Binding-site contacts:
Ligand atom CD contacts residue GLU698 of chain 1.A at 3.8 Å.
Ligand atom CD2 contacts residue LEU643 of chain 1.A at 3.6 Å (hydrophobic).
Ligand atom N contacts residue GLU698 of chain 1.A at 3.3 Å (salt-bridge).
Ligand atom CG1 contacts residue SER647 of chain 1.A at 4.3 Å.
Ligand atom CD1 contacts residue MET701 of chain 1.A at 3.5 Å (hydrophobic).
Ligand atom CD1 contacts residue TYR443 of chain 1.A at 3.4 Å (hydrophobic).
Ligand atom CG contacts residue TYR443 of chain 1.A at 3.5 Å (hydrophobic).
Ligand atom CA contacts residue GLU698 of chain 1.A at 3.5 Å.
Ligand atom OD1 contacts residue GLY646 of chain 1.A at 3.3 Å.
Ligand atom CD contacts residue TYR443 of chain 1.A at 3.5 Å (hydrophobic).
Ligand atom CG1 contacts residue GLU698 of chain 1.A at 4.2 Å.
Ligand atom OD1 contacts residue THR648 of chain 1.A at 3.5 Å (h-bond).
Ligand atom OD2 contacts residue GLU698 of chain 1.A at 3.9 Å.
Ligand atom C contacts residue SER647 of chain 1.A at 3.3 Å.
Ligand atom C contacts residue THR473 of chain 1.A at 3.5 Å.
Ligand atom OXT contacts residue THR473 of chain 1.A at 3.1 Å (h-bond).
Ligand atom N contacts residue TYR725 of chain 1.A at 4.1 Å.
Ligand atom OD1 contacts residue LEU643 of chain 1.A at 3.8 Å.
Ligand atom C contacts residue ARG478 of chain 1.A at 3.4 Å.
Ligand atom CD contacts residue PRO471 of chain 1.A at 3.2 Å (hydrophobic).
Ligand atom O contacts residue ARG478 of chain 1.A at 3.1 Å (salt-bridge).
Ligand atom CG1 contacts residue LEU643 of chain 1.A at 3.5 Å (hydrophobic).
Ligand atom O contacts residue SER647 of chain 1.A at 3.1 Å (h-bond).
Ligand atom OD1 contacts residue SER647 of chain 1.A at 3.2 Å (h-bond).
Ligand atom N contacts residue THR473 of chain 1.A at 3.1 Å (h-bond).
Ligand atom O contacts residue GLY646 of chain 1.A at 3.5 Å.
Ligand atom CG2 contacts residue TYR443 of chain 1.A at 3.3 Å (hydrophobic).
Ligand atom OXT contacts residue SER647 of chain 1.A at 3.6 Å (h-bond).
Ligand atom CA contacts residue THR473 of chain 1.A at 3.2 Å.
Ligand atom CD1 contacts residue GLU395 of chain 1.A at 4.1 Å.
Ligand atom CB1 contacts residue LEU643 of chain 1.A at 3.9 Å (hydrophobic).
Ligand atom CG1 contacts residue THR648 of chain 1.A at 3.2 Å.
Ligand atom O contacts residue TYR443 of chain 1.A at 4.2 Å.
Ligand atom CB1 contacts residue GLU698 of chain 1.A at 3.7 Å.
Ligand atom CD2 contacts residue TYR443 of chain 1.A at 3.4 Å (hydrophobic).
Ligand atom OXT contacts residue ARG478 of chain 1.A at 2.4 Å (salt-bridge).
Ligand atom CA contacts residue SER647 of chain 1.A at 3.5 Å.
Ligand atom N contacts residue PRO471 of chain 1.A at 3.3 Å (h-bond).
Ligand atom OD2 contacts residue THR648 of chain 1.A at 2.4 Å (h-bond).
Ligand atom OD2 contacts residue LEU643 of chain 1.A at 3.5 Å.

This protein binds this small molecule.
Small molecule (SMILES): C=C(C)[C@H]1CN[C@H](C(=O)O)[C@H]1CC(=O)O

Sequence of chain 1.A:
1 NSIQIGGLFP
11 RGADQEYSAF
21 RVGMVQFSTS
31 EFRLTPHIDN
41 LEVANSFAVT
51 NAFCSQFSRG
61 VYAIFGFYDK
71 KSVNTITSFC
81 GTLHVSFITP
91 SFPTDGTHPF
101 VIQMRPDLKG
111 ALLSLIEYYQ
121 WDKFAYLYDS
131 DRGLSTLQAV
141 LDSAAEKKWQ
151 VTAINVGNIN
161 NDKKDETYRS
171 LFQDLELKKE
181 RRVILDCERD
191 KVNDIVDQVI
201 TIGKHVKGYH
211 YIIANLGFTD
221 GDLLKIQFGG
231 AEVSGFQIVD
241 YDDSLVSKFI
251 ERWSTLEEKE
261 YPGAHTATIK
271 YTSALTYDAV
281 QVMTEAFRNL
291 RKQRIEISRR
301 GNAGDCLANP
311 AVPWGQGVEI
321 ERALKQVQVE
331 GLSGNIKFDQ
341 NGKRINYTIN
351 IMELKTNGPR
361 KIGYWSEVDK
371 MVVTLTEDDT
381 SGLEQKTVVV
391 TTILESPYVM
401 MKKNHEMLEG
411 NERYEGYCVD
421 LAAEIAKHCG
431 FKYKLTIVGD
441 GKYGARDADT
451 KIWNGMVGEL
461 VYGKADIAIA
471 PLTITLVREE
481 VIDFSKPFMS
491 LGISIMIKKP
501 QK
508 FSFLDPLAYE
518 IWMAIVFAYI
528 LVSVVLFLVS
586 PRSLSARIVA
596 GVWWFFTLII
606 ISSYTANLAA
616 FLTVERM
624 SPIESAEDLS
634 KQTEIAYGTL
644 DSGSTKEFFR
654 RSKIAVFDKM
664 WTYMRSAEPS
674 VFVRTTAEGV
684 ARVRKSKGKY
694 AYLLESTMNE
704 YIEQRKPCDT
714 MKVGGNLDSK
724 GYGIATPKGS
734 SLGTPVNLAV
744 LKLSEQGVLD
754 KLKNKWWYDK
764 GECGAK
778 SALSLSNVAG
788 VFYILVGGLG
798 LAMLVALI